Sequence of chain 1.J:
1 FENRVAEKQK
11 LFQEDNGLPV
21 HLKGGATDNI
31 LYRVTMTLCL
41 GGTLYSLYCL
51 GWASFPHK

Binding-site contacts:
Ligand atom O3 contacts residue SER38 of chain 1.C at 3.3 Å.
Ligand atom C3 contacts residue DMU1 of chain 1.FB at 4.1 Å.
Ligand atom C18 contacts residue TYR45 of chain 1.J at 3.3 Å (hydrophobic).
Ligand atom C18 contacts residue DMU1 of chain 1.FB at 4.0 Å.
Ligand atom C1 contacts residue THR40 of chain 1.C at 3.5 Å.
Ligand atom O4 contacts residue ASN37 of chain 1.C at 3.5 Å (h-bond).
Ligand atom C31 contacts residue TYR45 of chain 1.J at 4.0 Å (hydrophobic).
Ligand atom C40 contacts residue GLY42 of chain 1.J at 4.2 Å.
Ligand atom C2 contacts residue SER38 of chain 1.C at 3.3 Å.
Ligand atom C7 contacts residue ASN37 of chain 1.C at 4.0 Å.
Ligand atom C22 contacts residue THR40 of chain 1.C at 4.2 Å.
Ligand atom O4 contacts residue EDO1 of chain 1.CB at 3.3 Å (h-bond).
Ligand atom C19 contacts residue TYR45 of chain 1.J at 3.9 Å (hydrophobic).
Ligand atom O3 contacts residue ASN37 of chain 1.C at 2.7 Å (h-bond).
Ligand atom C2 contacts residue DMU1 of chain 1.FB at 4.1 Å.
Ligand atom O61 contacts residue DMU1 of chain 1.FB at 3.3 Å (h-bond).
Ligand atom O55 contacts residue MET32 of chain 1.C at 4.0 Å.
Ligand atom C37 contacts residue GLY42 of chain 1.J at 3.9 Å.
Ligand atom C5 contacts residue ASN37 of chain 1.C at 3.2 Å.
Ligand atom O55 contacts residue SER38 of chain 1.C at 2.7 Å (h-bond).
Ligand atom C7 contacts residue EDO1 of chain 1.CB at 4.1 Å.
Ligand atom O55 contacts residue TYR45 of chain 1.J at 3.5 Å (h-bond).
Ligand atom O5 contacts residue DMU1 of chain 1.FB at 3.7 Å.
Ligand atom C1 contacts residue TYR45 of chain 1.J at 3.8 Å (hydrophobic).
Ligand atom C4 contacts residue DMU1 of chain 1.FB at 4.2 Å.
Ligand atom C1 contacts residue SER38 of chain 1.C at 4.2 Å.
Ligand atom C2 contacts residue THR40 of chain 1.C at 4.1 Å.
Ligand atom C40 contacts residue GLY41 of chain 1.J at 4.1 Å.
Ligand atom C22 contacts residue TYR45 of chain 1.J at 3.8 Å (hydrophobic).
Ligand atom O3 contacts residue EDO1 of chain 1.CB at 3.8 Å.
Ligand atom O49 contacts residue THR40 of chain 1.C at 2.6 Å (h-bond).
Ligand atom C34 contacts residue ILE44 of chain 1.C at 3.8 Å (hydrophobic).
Ligand atom C43 contacts residue THR37 of chain 1.J at 4.1 Å.
Ligand atom C28 contacts residue TYR45 of chain 1.J at 4.1 Å (hydrophobic).
Ligand atom C28 contacts residue THR40 of chain 1.C at 4.2 Å.
Ligand atom O55 contacts residue DMU1 of chain 1.FB at 3.3 Å (h-bond).
Ligand atom C40 contacts residue LEU38 of chain 1.J at 4.1 Å (hydrophobic).
Ligand atom C37 contacts residue GLY41 of chain 1.J at 3.7 Å.
Ligand atom C25 contacts residue TYR45 of chain 1.J at 4.0 Å (hydrophobic).
Ligand atom C57 contacts residue DMU1 of chain 1.FB at 3.3 Å.

Sequence of chain 1.C:
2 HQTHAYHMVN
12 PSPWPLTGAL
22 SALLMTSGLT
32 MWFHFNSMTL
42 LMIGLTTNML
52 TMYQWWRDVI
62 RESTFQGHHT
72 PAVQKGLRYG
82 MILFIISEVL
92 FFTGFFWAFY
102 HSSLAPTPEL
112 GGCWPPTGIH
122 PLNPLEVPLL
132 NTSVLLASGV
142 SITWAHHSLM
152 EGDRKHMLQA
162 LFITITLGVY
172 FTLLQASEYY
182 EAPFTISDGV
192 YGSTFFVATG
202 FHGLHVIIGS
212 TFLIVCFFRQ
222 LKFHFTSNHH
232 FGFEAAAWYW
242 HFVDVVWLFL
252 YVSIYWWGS

A protein and the small-molecule ligand that binds it are described below.
Small molecule (SMILES): CCCCCCCCCCO[C@@H]1O[C@H](CO)[C@@H](O[C@H]2O[C@H](CO)[C@@H](O)[C@H](O)[C@H]2O)[C@H](O)[C@H]1O